Sequence of chain 1.A:
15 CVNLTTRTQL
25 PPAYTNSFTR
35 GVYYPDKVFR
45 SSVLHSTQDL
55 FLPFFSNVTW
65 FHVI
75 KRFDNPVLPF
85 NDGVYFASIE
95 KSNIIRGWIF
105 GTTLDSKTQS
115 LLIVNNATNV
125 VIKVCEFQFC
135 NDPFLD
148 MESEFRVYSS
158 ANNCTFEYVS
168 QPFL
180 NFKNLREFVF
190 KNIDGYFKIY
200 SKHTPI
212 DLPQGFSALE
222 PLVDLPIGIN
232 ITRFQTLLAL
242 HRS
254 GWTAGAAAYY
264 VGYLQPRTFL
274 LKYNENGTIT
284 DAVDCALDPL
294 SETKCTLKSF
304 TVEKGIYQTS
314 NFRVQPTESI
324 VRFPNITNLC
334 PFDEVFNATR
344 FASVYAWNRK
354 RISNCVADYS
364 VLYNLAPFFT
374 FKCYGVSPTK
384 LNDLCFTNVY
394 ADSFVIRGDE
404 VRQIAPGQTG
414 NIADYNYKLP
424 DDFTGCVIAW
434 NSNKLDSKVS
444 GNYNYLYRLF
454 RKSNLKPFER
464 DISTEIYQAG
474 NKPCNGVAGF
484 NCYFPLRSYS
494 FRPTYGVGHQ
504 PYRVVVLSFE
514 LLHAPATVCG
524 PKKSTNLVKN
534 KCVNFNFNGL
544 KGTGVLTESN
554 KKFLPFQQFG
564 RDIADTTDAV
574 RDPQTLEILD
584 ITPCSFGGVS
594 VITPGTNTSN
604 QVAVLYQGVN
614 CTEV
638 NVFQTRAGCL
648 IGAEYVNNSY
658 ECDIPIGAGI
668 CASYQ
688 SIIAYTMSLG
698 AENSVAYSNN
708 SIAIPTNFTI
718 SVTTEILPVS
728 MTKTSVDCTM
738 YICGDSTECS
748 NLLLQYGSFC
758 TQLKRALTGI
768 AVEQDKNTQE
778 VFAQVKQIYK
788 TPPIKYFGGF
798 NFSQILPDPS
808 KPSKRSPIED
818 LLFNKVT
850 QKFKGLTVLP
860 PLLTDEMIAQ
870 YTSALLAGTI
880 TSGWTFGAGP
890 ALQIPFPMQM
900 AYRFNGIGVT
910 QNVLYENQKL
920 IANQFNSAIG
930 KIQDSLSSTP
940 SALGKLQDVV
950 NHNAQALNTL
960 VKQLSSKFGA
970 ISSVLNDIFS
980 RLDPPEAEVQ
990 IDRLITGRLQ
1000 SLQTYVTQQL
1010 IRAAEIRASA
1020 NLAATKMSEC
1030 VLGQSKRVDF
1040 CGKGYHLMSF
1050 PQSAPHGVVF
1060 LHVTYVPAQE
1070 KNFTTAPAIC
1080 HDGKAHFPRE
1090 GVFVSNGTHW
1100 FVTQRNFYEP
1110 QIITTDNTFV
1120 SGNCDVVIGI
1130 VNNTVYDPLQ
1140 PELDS

Sequence of chain 1.C:
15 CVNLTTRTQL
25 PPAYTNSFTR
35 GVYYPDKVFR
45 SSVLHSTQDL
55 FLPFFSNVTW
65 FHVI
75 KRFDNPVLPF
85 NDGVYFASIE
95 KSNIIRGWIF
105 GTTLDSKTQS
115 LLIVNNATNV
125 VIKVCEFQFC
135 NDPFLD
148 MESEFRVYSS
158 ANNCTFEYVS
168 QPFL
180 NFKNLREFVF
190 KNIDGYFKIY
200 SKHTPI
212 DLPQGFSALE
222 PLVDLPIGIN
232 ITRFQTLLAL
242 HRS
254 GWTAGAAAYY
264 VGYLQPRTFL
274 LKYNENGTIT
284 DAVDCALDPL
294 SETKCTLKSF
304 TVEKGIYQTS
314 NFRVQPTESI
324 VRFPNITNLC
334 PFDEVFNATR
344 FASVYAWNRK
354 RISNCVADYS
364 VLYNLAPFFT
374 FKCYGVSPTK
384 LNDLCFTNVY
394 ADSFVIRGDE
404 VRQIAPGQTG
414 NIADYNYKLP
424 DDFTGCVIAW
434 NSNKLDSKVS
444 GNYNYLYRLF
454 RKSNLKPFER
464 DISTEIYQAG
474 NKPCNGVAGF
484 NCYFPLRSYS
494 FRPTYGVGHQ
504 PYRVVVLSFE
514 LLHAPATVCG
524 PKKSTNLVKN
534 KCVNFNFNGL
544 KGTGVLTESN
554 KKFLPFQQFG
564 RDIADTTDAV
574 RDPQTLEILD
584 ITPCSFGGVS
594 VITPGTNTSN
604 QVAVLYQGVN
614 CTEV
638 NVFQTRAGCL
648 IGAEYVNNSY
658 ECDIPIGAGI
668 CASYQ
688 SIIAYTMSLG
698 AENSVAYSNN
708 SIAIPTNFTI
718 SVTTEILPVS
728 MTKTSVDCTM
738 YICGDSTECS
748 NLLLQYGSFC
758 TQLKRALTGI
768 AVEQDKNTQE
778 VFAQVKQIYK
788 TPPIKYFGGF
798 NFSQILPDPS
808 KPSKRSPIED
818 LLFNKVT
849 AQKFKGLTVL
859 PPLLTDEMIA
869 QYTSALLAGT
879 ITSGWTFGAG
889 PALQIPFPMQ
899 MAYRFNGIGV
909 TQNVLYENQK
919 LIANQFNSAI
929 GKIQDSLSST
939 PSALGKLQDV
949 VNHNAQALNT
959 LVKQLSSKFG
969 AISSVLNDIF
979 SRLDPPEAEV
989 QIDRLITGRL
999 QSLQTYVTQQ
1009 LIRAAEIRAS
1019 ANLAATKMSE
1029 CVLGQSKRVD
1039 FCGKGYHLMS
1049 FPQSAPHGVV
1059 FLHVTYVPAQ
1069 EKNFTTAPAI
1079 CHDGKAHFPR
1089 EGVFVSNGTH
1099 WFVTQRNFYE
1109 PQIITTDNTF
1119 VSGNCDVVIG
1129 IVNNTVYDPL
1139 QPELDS

The small molecule below binds the protein below.
Small molecule (SMILES): CC(=O)N[C@@H]1[C@@H](O)[C@H](O)[C@@H](CO)O[C@H]1O

Binding-site contacts:
Ligand atom C3 contacts residue ASN231 of chain 1.C at 3.8 Å.
Ligand atom C8 contacts residue ASN231 of chain 1.C at 4.3 Å.
Ligand atom O7 contacts residue ASN231 of chain 1.C at 2.9 Å (h-bond).
Ligand atom O5 contacts residue ASN231 of chain 1.C at 2.4 Å (h-bond).
Ligand atom N2 contacts residue ASN231 of chain 1.C at 2.9 Å (h-bond).
Ligand atom O7 contacts residue GLU462 of chain 1.A at 3.5 Å (salt-bridge).
Ligand atom C7 contacts residue ASN231 of chain 1.C at 3.1 Å.
Ligand atom C1 contacts residue ASN231 of chain 1.C at 1.4 Å.
Ligand atom C8 contacts residue LYS459 of chain 1.A at 3.6 Å.
Ligand atom C4 contacts residue ASN231 of chain 1.C at 4.2 Å.
Ligand atom C2 contacts residue ASN231 of chain 1.C at 2.5 Å.
Ligand atom C7 contacts residue GLU462 of chain 1.A at 4.2 Å.
Ligand atom N2 contacts residue LYS459 of chain 1.A at 4.2 Å.
Ligand atom O6 contacts residue ASN231 of chain 1.C at 4.3 Å.
Ligand atom O3 contacts residue LYS459 of chain 1.A at 4.3 Å.
Ligand atom C7 contacts residue LYS459 of chain 1.A at 4.2 Å.
Ligand atom C5 contacts residue ASN231 of chain 1.C at 3.7 Å.